Binding-site contacts:
Ligand atom C5 contacts residue GLU43 of chain 1.B at 3.1 Å.
Ligand atom C6 contacts residue LEU12 of chain 1.B at 3.7 Å (hydrophobic).
Ligand atom O3 contacts residue GLU43 of chain 1.B at 2.4 Å (salt-bridge).
Ligand atom C1 contacts residue ASP5 of chain 1.B at 4.4 Å.
Ligand atom C2 contacts residue ASP5 of chain 1.B at 4.4 Å.
Ligand atom O3 contacts residue LEU12 of chain 1.B at 4.5 Å.
Ligand atom C7 contacts residue ASN73 of chain 1.B at 3.3 Å.
Ligand atom C6 contacts residue ASN73 of chain 1.B at 3.4 Å.
Ligand atom C7 contacts residue LEU12 of chain 1.B at 3.7 Å (hydrophobic).
Ligand atom N1 contacts residue ASP5 of chain 1.B at 3.5 Å (salt-bridge).
Ligand atom O2 contacts residue ASP5 of chain 1.B at 4.0 Å.
Ligand atom O1 contacts residue GLN9 of chain 1.B at 4.5 Å.
Ligand atom O1 contacts residue ASP5 of chain 1.B at 2.6 Å (salt-bridge).
Ligand atom O2 contacts residue GLN9 of chain 1.B at 3.2 Å.
Ligand atom C1 contacts residue ASN8 of chain 1.B at 4.2 Å.
Ligand atom C4 contacts residue ASN73 of chain 1.B at 4.1 Å.
Ligand atom C2 contacts residue ASN8 of chain 1.B at 3.7 Å.
Ligand atom N1 contacts residue GLN9 of chain 1.B at 4.0 Å.
Ligand atom C1 contacts residue ASN73 of chain 1.B at 3.9 Å.
Ligand atom C3 contacts residue ASN8 of chain 1.B at 3.9 Å.

The protein below binds the small molecule below.
Small molecule (SMILES): O=Cc1ccc([N+](=O)[O-])cc1

Sequence of chain 1.B:
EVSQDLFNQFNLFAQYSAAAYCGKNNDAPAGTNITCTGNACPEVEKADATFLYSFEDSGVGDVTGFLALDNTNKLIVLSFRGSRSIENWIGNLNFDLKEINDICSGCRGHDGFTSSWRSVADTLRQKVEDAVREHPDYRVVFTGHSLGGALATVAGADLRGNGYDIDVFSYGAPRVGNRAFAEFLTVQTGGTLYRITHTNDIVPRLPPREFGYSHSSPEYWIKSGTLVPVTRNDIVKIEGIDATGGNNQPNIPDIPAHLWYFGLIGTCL